Binding-site contacts:
Ligand atom O2' contacts residue VAL123 of chain 1.B at 3.1 Å (h-bond).
Ligand atom N3 contacts residue ALA126 of chain 1.B at 3.4 Å (h-bond).
Ligand atom OAB contacts residue TYR200 of chain 1.B at 2.5 Å (h-bond).
Ligand atom C8 contacts residue ARG146 of chain 1.B at 3.3 Å.
Ligand atom CAW contacts residue TYR212 of chain 1.B at 3.4 Å (hydrophobic).
Ligand atom OAH contacts residue PPV1 of chain 1.K at 2.5 Å (h-bond).
Ligand atom C5 contacts residue ARG146 of chain 1.B at 3.2 Å.
Ligand atom C8 contacts residue PPV1 of chain 1.K at 3.2 Å.
Ligand atom O4' contacts residue ARG228 of chain 1.B at 2.9 Å (salt-bridge).
Ligand atom O5' contacts residue PPV1 of chain 1.K at 2.7 Å (h-bond).
Ligand atom CAN contacts residue TYR212 of chain 1.B at 3.4 Å (hydrophobic).
Ligand atom OAB contacts residue ARG214 of chain 1.B at 2.8 Å (salt-bridge).
Ligand atom C2' contacts residue ARG124 of chain 1.B at 3.3 Å.
Ligand atom OAD contacts residue PPV1 of chain 1.K at 3.1 Å (h-bond).
Ligand atom O3' contacts residue ASP196 of chain 1.B at 3.2 Å (salt-bridge).
Ligand atom C2 contacts residue VAL145 of chain 1.B at 3.2 Å (hydrophobic).
Ligand atom C2' contacts residue GLY125 of chain 1.B at 3.6 Å.
Ligand atom OAD contacts residue SER195 of chain 1.B at 2.7 Å (h-bond).
Ligand atom CAW contacts residue ARG214 of chain 1.B at 3.5 Å.
Ligand atom C2 contacts residue ALA126 of chain 1.B at 3.5 Å (hydrophobic).
Ligand atom N7 contacts residue ARG146 of chain 1.B at 2.7 Å (salt-bridge).
Ligand atom OAE contacts residue TYR212 of chain 1.B at 2.6 Å (h-bond).
Ligand atom OAC contacts residue SER195 of chain 1.B at 3.5 Å (h-bond).
Ligand atom OAE contacts residue ARG214 of chain 1.B at 2.9 Å (salt-bridge).
Ligand atom CAW contacts residue TYR200 of chain 1.B at 3.6 Å (hydrophobic).
Ligand atom N3 contacts residue GLY125 of chain 1.B at 3.3 Å.
Ligand atom N6 contacts residue ARG146 of chain 1.B at 3.1 Å (salt-bridge).
Ligand atom OAB contacts residue ILE172 of chain 1.B at 3.6 Å.
Ligand atom OAD contacts residue ASP196 of chain 1.B at 2.7 Å (salt-bridge).
Ligand atom OAB contacts residue THR202 of chain 1.B at 3.6 Å.
Ligand atom C6 contacts residue ARG146 of chain 1.B at 3.4 Å.
Ligand atom CAO contacts residue CYS193 of chain 1.B at 3.6 Å (hydrophobic).
Ligand atom OAC contacts residue ARG171 of chain 1.B at 3.1 Å (salt-bridge).
Ligand atom CAL contacts residue THR202 of chain 1.B at 3.5 Å.
Ligand atom N1 contacts residue VAL147 of chain 1.B at 2.8 Å (h-bond).
Ligand atom N6 contacts residue GLU32 of chain 1.B at 3.0 Å (salt-bridge).
Ligand atom PBG contacts residue PPV1 of chain 1.K at 2.9 Å.
Ligand atom O2' contacts residue GLY125 of chain 1.B at 2.8 Å (h-bond).
Ligand atom N6 contacts residue VAL147 of chain 1.B at 3.0 Å (h-bond).
Ligand atom OAD contacts residue ASP197 of chain 1.B at 3.4 Å (salt-bridge).

A small-molecule ligand and the protein it binds are described below.
Small molecule (SMILES): Nc1ncnc2c1ncn2[C@@H]1O[C@H](COP(=O)(O)OC(=O)CCCCCC(=O)O)[C@@H](O)[C@H]1O

Sequence of chain 1.B:
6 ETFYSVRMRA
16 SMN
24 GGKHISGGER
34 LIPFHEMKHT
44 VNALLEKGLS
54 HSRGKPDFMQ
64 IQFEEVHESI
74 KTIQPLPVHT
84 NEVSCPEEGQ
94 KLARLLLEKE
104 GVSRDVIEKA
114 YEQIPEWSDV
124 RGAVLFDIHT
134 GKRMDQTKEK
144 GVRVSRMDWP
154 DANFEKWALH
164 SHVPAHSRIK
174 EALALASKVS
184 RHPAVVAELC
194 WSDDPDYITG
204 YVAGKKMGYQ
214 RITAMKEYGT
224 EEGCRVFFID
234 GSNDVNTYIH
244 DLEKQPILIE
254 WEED